A protein and the small-molecule ligand that binds it are described below.
Small molecule (SMILES): CC(=O)N[C@H]1[C@H](O[C@H]2[C@H](O)[C@@H](NC(C)=O)CO[C@@H]2CO)O[C@H](CO)[C@@H](O)[C@@H]1O

Binding-site contacts:
Ligand atom C2 contacts residue ASN12 of chain 4.D at 3.3 Å.
Ligand atom O5 contacts residue ASN12 of chain 4.D at 2.7 Å (h-bond).
Ligand atom C1 contacts residue ASN12 of chain 4.D at 2.2 Å.
Ligand atom C5 contacts residue ASN12 of chain 4.D at 4.1 Å.
Ligand atom N2 contacts residue ASN12 of chain 4.D at 3.8 Å.
Ligand atom C7 contacts residue ASN12 of chain 4.D at 3.9 Å.
Ligand atom O7 contacts residue ASN12 of chain 4.D at 3.6 Å.

Sequence of chain 4.D:
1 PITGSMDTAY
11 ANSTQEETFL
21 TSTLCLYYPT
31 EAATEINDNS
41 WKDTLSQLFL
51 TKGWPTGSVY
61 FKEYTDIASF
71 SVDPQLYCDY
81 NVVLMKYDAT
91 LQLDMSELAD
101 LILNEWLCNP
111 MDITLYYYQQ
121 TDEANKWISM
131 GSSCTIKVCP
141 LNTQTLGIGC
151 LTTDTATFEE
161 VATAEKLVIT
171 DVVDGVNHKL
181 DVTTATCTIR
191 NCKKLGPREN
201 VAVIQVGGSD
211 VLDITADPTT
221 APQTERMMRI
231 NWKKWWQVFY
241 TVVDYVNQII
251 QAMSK